A protein and the small-molecule ligand that binds it are described below.
Small molecule (SMILES): CC(=O)N[C@@H]1[C@@H](O)[C@H](O)[C@@H](CO)O[C@H]1O

Sequence of chain 1.P:
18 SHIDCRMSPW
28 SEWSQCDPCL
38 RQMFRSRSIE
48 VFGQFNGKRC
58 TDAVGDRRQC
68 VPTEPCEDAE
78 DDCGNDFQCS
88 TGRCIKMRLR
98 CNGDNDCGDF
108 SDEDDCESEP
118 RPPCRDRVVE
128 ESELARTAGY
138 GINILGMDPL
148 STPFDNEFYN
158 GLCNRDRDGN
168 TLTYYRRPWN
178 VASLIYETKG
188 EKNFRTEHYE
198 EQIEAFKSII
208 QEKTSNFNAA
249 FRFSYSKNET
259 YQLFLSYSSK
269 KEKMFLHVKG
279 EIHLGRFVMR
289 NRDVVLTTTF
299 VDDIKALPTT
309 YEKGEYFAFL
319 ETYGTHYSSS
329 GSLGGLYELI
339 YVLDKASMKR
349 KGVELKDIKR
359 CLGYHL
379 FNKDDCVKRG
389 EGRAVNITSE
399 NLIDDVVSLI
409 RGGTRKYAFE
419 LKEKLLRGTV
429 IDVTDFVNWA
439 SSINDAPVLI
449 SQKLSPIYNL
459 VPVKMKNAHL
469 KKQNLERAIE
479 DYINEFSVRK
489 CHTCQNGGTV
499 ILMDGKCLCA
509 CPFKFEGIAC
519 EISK

Binding-site contacts:
Ligand atom C4 contacts residue THR497 of chain 1.P at 4.2 Å.
Ligand atom O5 contacts residue ALA508 of chain 1.P at 4.2 Å.
Ligand atom C3 contacts residue THR497 of chain 1.P at 3.7 Å.
Ligand atom C6 contacts residue ALA508 of chain 1.P at 4.2 Å (hydrophobic).
Ligand atom C1 contacts residue THR497 of chain 1.P at 1.4 Å.
Ligand atom C2 contacts residue GLY495 of chain 1.P at 3.8 Å.
Ligand atom C2 contacts residue THR497 of chain 1.P at 2.3 Å.
Ligand atom N2 contacts residue THR497 of chain 1.P at 2.8 Å (h-bond).
Ligand atom O3 contacts residue GLY495 of chain 1.P at 4.5 Å.
Ligand atom O5 contacts residue THR497 of chain 1.P at 2.4 Å (h-bond).
Ligand atom C7 contacts residue THR497 of chain 1.P at 3.5 Å.
Ligand atom O7 contacts residue THR497 of chain 1.P at 3.8 Å.
Ligand atom C5 contacts residue THR497 of chain 1.P at 3.7 Å.
Ligand atom C1 contacts residue GLY495 of chain 1.P at 4.5 Å.
Ligand atom N2 contacts residue GLY495 of chain 1.P at 4.4 Å.